Sequence of chain 1.D:
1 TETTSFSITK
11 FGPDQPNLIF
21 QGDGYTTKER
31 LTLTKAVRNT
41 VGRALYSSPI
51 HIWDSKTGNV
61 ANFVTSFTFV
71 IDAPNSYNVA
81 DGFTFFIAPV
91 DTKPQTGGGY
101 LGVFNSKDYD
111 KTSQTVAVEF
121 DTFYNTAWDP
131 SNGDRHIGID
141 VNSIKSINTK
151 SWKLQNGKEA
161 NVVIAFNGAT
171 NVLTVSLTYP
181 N

Sequence of chain 1.F:
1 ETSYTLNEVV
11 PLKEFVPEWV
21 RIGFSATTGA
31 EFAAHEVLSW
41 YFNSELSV

The protein below binds the small molecule below.
Small molecule (SMILES): CC(=O)N[C@H]1[C@H](O[C@H]2[C@H](O)[C@@H](NC(C)=O)CO[C@@H]2CO[C@@H]2O[C@@H](C)[C@@H](O)[C@@H](O)[C@@H]2O)O[C@H](CO)[C@@H](O[C@@H]2O[C@H](CO[C@H]3O[C@H](CO)[C@@H](O)[C@H](O)[C@@H]3O)[C@@H](O)[C@H](O[C@H]3O[C@H](CO)[C@@H](O)[C@H](O)[C@@H]3O[C@@H]3O[C@H](CO)[C@@H](O[C@@H]4O[C@H](CO[C@]5(C(=O)O)C[C@H](O)[C@@H](NC(C)=O)[C@H]([C@H](O)[C@H](O)CO)O5)[C@H](O)[C@H](O)[C@H]4O)[C@H](O)[C@H]3NC(C)=O)[C@@H]2O)[C@@H]1O

Binding-site contacts:
Ligand atom O3 contacts residue GLU31 of chain 1.F at 3.2 Å (salt-bridge).
Ligand atom O7 contacts residue ASN1 of chain 1.E at 2.6 Å (h-bond).
Ligand atom C3 contacts residue TYR77 of chain 1.D at 3.2 Å (hydrophobic).
Ligand atom O6 contacts residue GLY29 of chain 1.F at 3.0 Å.
Ligand atom O6 contacts residue GLU31 of chain 1.F at 3.0 Å (salt-bridge).
Ligand atom C2 contacts residue ASN78 of chain 1.D at 3.5 Å.
Ligand atom C4 contacts residue TYR77 of chain 1.D at 3.3 Å (hydrophobic).
Ligand atom O2 contacts residue GLY29 of chain 1.F at 3.6 Å.
Ligand atom O4 contacts residue ASP81 of chain 1.D at 2.9 Å (salt-bridge).
Ligand atom C5 contacts residue ASN39 of chain 1.D at 3.5 Å.
Ligand atom O2 contacts residue ASN78 of chain 1.D at 3.4 Å (h-bond).
Ligand atom O6 contacts residue ALA30 of chain 1.F at 3.1 Å.
Ligand atom C6 contacts residue GLU31 of chain 1.F at 3.5 Å.
Ligand atom C1 contacts residue ASN78 of chain 1.D at 3.4 Å.
Ligand atom C2 contacts residue ASN1 of chain 1.E at 2.5 Å.
Ligand atom O2 contacts residue GLU31 of chain 1.F at 3.1 Å (salt-bridge).
Ligand atom N2 contacts residue ASN1 of chain 1.E at 2.9 Å (h-bond).
Ligand atom O5 contacts residue ALA30 of chain 1.F at 3.4 Å (h-bond).
Ligand atom C3 contacts residue ASN78 of chain 1.D at 3.5 Å.
Ligand atom O5 contacts residue ALA30 of chain 1.F at 3.0 Å (h-bond).
Ligand atom O4 contacts residue ASN125 of chain 1.D at 3.0 Å (h-bond).
Ligand atom O5 contacts residue ASN1 of chain 1.E at 2.4 Å (h-bond).
Ligand atom C1 contacts residue ASN1 of chain 1.E at 1.4 Å.
Ligand atom O3 contacts residue TYR77 of chain 1.D at 3.5 Å (h-bond).
Ligand atom C8 contacts residue THR96 of chain 1.D at 3.6 Å.
Ligand atom O5 contacts residue GLY29 of chain 1.F at 3.3 Å.
Ligand atom O3 contacts residue GLY99 of chain 1.D at 2.7 Å (h-bond).
Ligand atom C6 contacts residue ASP81 of chain 1.D at 3.2 Å.
Ligand atom C6 contacts residue PHE123 of chain 1.D at 3.5 Å (hydrophobic).
Ligand atom C4 contacts residue GLY99 of chain 1.D at 3.5 Å.
Ligand atom O7 contacts residue ASN78 of chain 1.D at 3.3 Å (h-bond).
Ligand atom O5 contacts residue ASN78 of chain 1.D at 3.0 Å (h-bond).
Ligand atom C7 contacts residue ASN1 of chain 1.E at 3.0 Å.
Ligand atom O4 contacts residue GLY99 of chain 1.D at 3.1 Å (h-bond).
Ligand atom C8 contacts residue GLY97 of chain 1.D at 3.3 Å.
Ligand atom O4 contacts residue PHE123 of chain 1.D at 3.6 Å.
Ligand atom O6 contacts residue ASP81 of chain 1.D at 2.9 Å (salt-bridge).
Ligand atom C4 contacts residue ASP81 of chain 1.D at 3.1 Å.
Ligand atom O6 contacts residue ASN78 of chain 1.D at 2.9 Å (h-bond).
Ligand atom O6 contacts residue ALA30 of chain 1.F at 2.8 Å (h-bond).